Binding-site contacts:
Ligand atom C4 contacts residue GLN126 of chain 1.A at 4.1 Å.
Ligand atom C4 contacts residue TYR127 of chain 1.A at 4.1 Å (hydrophobic).
Ligand atom C3 contacts residue TYR127 of chain 1.A at 3.8 Å (hydrophobic).
Ligand atom C6 contacts residue GLN126 of chain 1.A at 4.5 Å.
Ligand atom C11 contacts residue GLU42 of chain 1.B at 3.9 Å.
Ligand atom O2 contacts residue TYR127 of chain 1.A at 3.3 Å.
Ligand atom C5 contacts residue GLN126 of chain 1.A at 3.6 Å.
Ligand atom C8 contacts residue ARG135 of chain 1.A at 4.4 Å.
Ligand atom C10 contacts residue GLN126 of chain 1.A at 3.7 Å.
Ligand atom C9 contacts residue GLN126 of chain 1.A at 3.8 Å.
Ligand atom O1 contacts residue TYR127 of chain 1.A at 3.8 Å.
Ligand atom C1 contacts residue TYR127 of chain 1.A at 4.2 Å (hydrophobic).
Ligand atom C5 contacts residue TYR127 of chain 1.A at 3.8 Å (hydrophobic).
Ligand atom C10 contacts residue GLN119 of chain 1.A at 4.0 Å.
Ligand atom C8 contacts residue TYR127 of chain 1.A at 4.5 Å (hydrophobic).
Ligand atom C10 contacts residue LEU122 of chain 1.A at 4.1 Å (hydrophobic).
Ligand atom C6 contacts residue TYR127 of chain 1.A at 4.0 Å (hydrophobic).
Ligand atom C2 contacts residue TYR127 of chain 1.A at 3.9 Å (hydrophobic).
Ligand atom C10 contacts residue ARG123 of chain 1.A at 4.0 Å.
Ligand atom C12 contacts residue GLU42 of chain 1.B at 3.6 Å.
Ligand atom C12 contacts residue TYR127 of chain 1.A at 4.0 Å (hydrophobic).
Ligand atom C8 contacts residue GLN126 of chain 1.A at 3.9 Å.
Ligand atom C11 contacts residue TYR127 of chain 1.A at 3.6 Å (hydrophobic).

A small-molecule ligand and the protein it binds are described below.
Small molecule (SMILES): CCOP(=O)(Cc1ccc(C)cc1)OCC

Sequence of chain 1.A:
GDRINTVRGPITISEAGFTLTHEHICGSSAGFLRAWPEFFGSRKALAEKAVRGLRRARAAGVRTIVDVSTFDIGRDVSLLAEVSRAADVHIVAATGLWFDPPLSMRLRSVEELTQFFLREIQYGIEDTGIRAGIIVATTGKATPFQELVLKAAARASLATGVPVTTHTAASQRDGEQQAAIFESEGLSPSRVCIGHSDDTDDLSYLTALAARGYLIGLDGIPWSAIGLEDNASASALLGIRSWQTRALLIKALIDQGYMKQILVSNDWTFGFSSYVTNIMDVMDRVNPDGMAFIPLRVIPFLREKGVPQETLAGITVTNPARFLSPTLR

Sequence of chain 1.B:
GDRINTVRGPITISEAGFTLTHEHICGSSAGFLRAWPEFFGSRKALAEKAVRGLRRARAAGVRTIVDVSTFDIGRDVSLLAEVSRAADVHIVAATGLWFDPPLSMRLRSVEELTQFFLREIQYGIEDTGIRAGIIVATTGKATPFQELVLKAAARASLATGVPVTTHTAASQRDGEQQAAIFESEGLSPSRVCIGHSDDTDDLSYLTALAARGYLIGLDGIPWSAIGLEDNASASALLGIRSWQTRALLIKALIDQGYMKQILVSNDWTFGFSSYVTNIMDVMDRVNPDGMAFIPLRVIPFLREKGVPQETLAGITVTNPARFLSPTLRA